This small molecule binds to this protein.
Small molecule (SMILES): CC(=O)N[C@@H]1[C@@H](O)[C@H](O)[C@@H](CO)O[C@H]1O

Binding-site contacts:
Ligand atom O6 contacts residue GLN580 of chain 1.A at 4.0 Å.
Ligand atom C5 contacts residue GLN580 of chain 1.A at 3.4 Å.
Ligand atom C2 contacts residue ASN331 of chain 1.A at 2.4 Å.
Ligand atom C7 contacts residue ASN331 of chain 1.A at 3.5 Å.
Ligand atom O7 contacts residue LEU582 of chain 1.A at 4.5 Å.
Ligand atom C4 contacts residue ASN331 of chain 1.A at 4.2 Å.
Ligand atom O5 contacts residue GLN580 of chain 1.A at 3.0 Å (h-bond).
Ligand atom C3 contacts residue GLN580 of chain 1.A at 3.8 Å.
Ligand atom C1 contacts residue ASN331 of chain 1.A at 1.4 Å.
Ligand atom O4 contacts residue GLN580 of chain 1.A at 4.5 Å.
Ligand atom C1 contacts residue GLN580 of chain 1.A at 3.5 Å.
Ligand atom N2 contacts residue ASN331 of chain 1.A at 2.9 Å (h-bond).
Ligand atom O7 contacts residue PRO579 of chain 1.A at 4.0 Å.
Ligand atom C3 contacts residue ASN331 of chain 1.A at 3.8 Å.
Ligand atom C6 contacts residue GLN580 of chain 1.A at 3.7 Å.
Ligand atom O7 contacts residue ASN331 of chain 1.A at 3.8 Å.
Ligand atom C7 contacts residue GLN580 of chain 1.A at 3.8 Å.
Ligand atom C2 contacts residue GLN580 of chain 1.A at 4.5 Å.
Ligand atom O7 contacts residue GLN580 of chain 1.A at 2.6 Å (h-bond).
Ligand atom O5 contacts residue ASN331 of chain 1.A at 2.3 Å (h-bond).
Ligand atom C5 contacts residue ASN331 of chain 1.A at 3.6 Å.

Sequence of chain 1.A:
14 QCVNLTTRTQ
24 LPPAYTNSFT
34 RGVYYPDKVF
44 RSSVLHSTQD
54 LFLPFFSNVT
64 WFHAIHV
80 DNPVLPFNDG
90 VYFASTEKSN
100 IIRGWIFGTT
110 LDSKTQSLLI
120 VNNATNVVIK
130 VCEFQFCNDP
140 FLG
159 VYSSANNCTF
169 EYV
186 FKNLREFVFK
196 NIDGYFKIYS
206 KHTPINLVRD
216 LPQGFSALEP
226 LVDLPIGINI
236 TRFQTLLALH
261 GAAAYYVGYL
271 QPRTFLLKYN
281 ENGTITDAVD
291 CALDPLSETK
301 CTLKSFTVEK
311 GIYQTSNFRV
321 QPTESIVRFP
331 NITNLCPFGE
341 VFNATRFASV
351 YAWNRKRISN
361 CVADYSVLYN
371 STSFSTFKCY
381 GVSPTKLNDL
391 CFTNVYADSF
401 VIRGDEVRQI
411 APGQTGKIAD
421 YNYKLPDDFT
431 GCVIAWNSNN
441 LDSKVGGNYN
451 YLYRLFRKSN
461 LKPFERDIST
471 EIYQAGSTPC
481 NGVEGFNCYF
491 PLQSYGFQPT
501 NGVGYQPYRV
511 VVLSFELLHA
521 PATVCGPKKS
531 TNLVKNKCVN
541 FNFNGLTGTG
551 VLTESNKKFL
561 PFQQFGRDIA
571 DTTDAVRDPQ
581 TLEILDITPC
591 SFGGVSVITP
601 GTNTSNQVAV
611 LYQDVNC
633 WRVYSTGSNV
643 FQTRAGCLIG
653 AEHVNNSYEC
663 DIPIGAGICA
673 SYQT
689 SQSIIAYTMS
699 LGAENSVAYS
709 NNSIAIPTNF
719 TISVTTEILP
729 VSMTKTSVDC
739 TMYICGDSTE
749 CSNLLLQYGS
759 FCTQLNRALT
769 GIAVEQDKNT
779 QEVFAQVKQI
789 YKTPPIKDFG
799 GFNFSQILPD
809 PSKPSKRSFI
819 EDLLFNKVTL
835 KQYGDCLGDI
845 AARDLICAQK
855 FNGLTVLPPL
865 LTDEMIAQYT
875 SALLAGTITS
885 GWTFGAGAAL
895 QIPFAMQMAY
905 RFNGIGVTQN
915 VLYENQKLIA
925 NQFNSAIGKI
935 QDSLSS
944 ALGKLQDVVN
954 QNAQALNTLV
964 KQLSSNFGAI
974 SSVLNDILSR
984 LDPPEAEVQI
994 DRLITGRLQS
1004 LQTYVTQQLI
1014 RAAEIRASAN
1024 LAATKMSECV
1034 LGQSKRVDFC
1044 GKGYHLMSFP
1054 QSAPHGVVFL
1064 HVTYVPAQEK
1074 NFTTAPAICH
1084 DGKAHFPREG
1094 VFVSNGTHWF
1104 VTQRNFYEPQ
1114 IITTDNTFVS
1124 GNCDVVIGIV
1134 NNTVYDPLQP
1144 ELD